The protein below binds the small molecule below.
Small molecule (SMILES): CC(=O)N[C@@H]1[C@@H](O)[C@H](O)[C@@H](CO)O[C@H]1O

Sequence of chain 1.A:
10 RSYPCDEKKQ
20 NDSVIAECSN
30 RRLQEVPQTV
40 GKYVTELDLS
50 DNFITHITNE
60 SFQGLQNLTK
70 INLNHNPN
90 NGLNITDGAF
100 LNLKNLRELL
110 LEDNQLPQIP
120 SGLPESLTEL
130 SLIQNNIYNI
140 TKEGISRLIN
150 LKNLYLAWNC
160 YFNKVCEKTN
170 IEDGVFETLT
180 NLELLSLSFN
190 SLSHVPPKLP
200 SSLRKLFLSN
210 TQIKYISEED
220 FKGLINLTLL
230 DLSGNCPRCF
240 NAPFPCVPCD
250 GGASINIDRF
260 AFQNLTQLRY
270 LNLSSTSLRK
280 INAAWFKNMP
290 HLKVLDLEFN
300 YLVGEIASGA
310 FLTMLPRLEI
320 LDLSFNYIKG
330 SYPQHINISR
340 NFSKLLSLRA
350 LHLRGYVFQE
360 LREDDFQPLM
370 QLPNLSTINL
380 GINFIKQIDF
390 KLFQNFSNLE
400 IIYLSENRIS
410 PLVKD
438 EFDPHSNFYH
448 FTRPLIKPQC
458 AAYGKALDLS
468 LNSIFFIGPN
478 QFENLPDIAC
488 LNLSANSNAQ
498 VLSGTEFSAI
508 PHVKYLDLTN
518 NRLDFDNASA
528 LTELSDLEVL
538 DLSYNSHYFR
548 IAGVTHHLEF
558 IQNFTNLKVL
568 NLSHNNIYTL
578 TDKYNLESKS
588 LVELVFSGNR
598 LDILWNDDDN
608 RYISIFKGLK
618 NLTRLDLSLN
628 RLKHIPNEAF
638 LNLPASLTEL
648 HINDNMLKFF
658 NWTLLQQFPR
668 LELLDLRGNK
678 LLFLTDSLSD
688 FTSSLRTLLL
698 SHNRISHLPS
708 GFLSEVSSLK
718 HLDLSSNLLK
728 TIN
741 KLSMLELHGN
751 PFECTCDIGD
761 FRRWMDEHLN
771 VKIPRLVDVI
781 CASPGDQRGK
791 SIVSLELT

Binding-site contacts:
Ligand atom C5 contacts residue ASN373 of chain 1.A at 3.6 Å.
Ligand atom C1 contacts residue ARG348 of chain 1.A at 3.9 Å.
Ligand atom C7 contacts residue LEU345 of chain 1.A at 4.2 Å (hydrophobic).
Ligand atom C8 contacts residue LEU345 of chain 1.A at 3.7 Å (hydrophobic).
Ligand atom C3 contacts residue ASN373 of chain 1.A at 3.8 Å.
Ligand atom O7 contacts residue SER346 of chain 1.A at 3.4 Å (h-bond).
Ligand atom C4 contacts residue ARG348 of chain 1.A at 4.5 Å.
Ligand atom C1 contacts residue ASN373 of chain 1.A at 1.4 Å.
Ligand atom C2 contacts residue ARG348 of chain 1.A at 4.5 Å.
Ligand atom C7 contacts residue ASN373 of chain 1.A at 3.3 Å.
Ligand atom C8 contacts residue PRO372 of chain 1.A at 4.0 Å (hydrophobic).
Ligand atom C4 contacts residue ASN373 of chain 1.A at 4.2 Å.
Ligand atom C5 contacts residue ARG348 of chain 1.A at 3.8 Å.
Ligand atom O6 contacts residue ARG348 of chain 1.A at 3.3 Å (salt-bridge).
Ligand atom O5 contacts residue ARG348 of chain 1.A at 2.9 Å (salt-bridge).
Ligand atom C2 contacts residue ASN373 of chain 1.A at 2.5 Å.
Ligand atom O7 contacts residue LEU345 of chain 1.A at 4.2 Å.
Ligand atom C8 contacts residue ASN373 of chain 1.A at 4.5 Å.
Ligand atom O5 contacts residue ASN373 of chain 1.A at 2.4 Å (h-bond).
Ligand atom O7 contacts residue ASN373 of chain 1.A at 3.4 Å (h-bond).
Ligand atom C6 contacts residue ARG348 of chain 1.A at 3.6 Å.
Ligand atom N2 contacts residue ASN373 of chain 1.A at 2.9 Å (h-bond).
Ligand atom C7 contacts residue SER346 of chain 1.A at 4.3 Å.